Binding-site contacts:
Ligand atom N contacts residue THR28 of chain 4.B at 2.7 Å (h-bond).
Ligand atom CZ2 contacts residue ALA44 of chain 4.C at 3.9 Å (hydrophobic).
Ligand atom CZ2 contacts residue ILE53 of chain 4.C at 3.8 Å (hydrophobic).
Ligand atom C contacts residue THR47 of chain 4.C at 3.4 Å.
Ligand atom CZ3 contacts residue HIS32 of chain 4.C at 3.9 Å.
Ligand atom OXT contacts residue THR47 of chain 4.C at 2.5 Å (h-bond).
Ligand atom CG contacts residue SER51 of chain 4.B at 3.8 Å.
Ligand atom CA contacts residue THR28 of chain 4.B at 3.2 Å.
Ligand atom CZ2 contacts residue THR50 of chain 4.C at 3.9 Å.
Ligand atom CH2 contacts residue ILE20 of chain 4.C at 4.0 Å (hydrophobic).
Ligand atom C contacts residue GLY25 of chain 4.B at 3.4 Å.
Ligand atom CD1 contacts residue GLN45 of chain 4.C at 3.5 Å.
Ligand atom CZ3 contacts residue GLY21 of chain 4.C at 3.6 Å.
Ligand atom O contacts residue ARG24 of chain 4.B at 3.5 Å.
Ligand atom N contacts residue THR23 of chain 4.B at 2.9 Å (h-bond).
Ligand atom CD1 contacts residue SER51 of chain 4.B at 3.5 Å.
Ligand atom CD2 contacts residue THR50 of chain 4.C at 4.0 Å.
Ligand atom C contacts residue SER51 of chain 4.B at 3.6 Å.
Ligand atom CE2 contacts residue GLN45 of chain 4.C at 3.9 Å.
Ligand atom N contacts residue GLY25 of chain 4.B at 2.7 Å (h-bond).
Ligand atom OXT contacts residue THR50 of chain 4.C at 2.9 Å (h-bond).
Ligand atom OXT contacts residue HIS49 of chain 4.C at 3.7 Å.
Ligand atom CB contacts residue THR23 of chain 4.B at 3.8 Å.
Ligand atom CD1 contacts residue THR47 of chain 4.C at 3.8 Å.
Ligand atom CA contacts residue THR23 of chain 4.B at 3.9 Å.
Ligand atom CA contacts residue GLY25 of chain 4.B at 3.4 Å.
Ligand atom O contacts residue THR47 of chain 4.C at 3.6 Å.
Ligand atom C contacts residue THR50 of chain 4.C at 3.9 Å.
Ligand atom CE3 contacts residue HIS31 of chain 4.C at 3.9 Å.
Ligand atom NE1 contacts residue ALA44 of chain 4.C at 3.8 Å.
Ligand atom CE2 contacts residue ALA44 of chain 4.C at 4.0 Å (hydrophobic).
Ligand atom NE1 contacts residue GLN45 of chain 4.C at 2.8 Å (h-bond).
Ligand atom CB contacts residue SER51 of chain 4.B at 3.3 Å.
Ligand atom O contacts residue SER51 of chain 4.B at 2.9 Å (h-bond).
Ligand atom CA contacts residue SER51 of chain 4.B at 3.9 Å.
Ligand atom CB contacts residue THR28 of chain 4.B at 3.5 Å.
Ligand atom O contacts residue GLY25 of chain 4.B at 3.1 Å (h-bond).
Ligand atom N contacts residue ASP27 of chain 4.B at 3.0 Å (salt-bridge).
Ligand atom CH2 contacts residue GLY21 of chain 4.C at 3.5 Å.
Ligand atom OXT contacts residue GLY25 of chain 4.B at 3.9 Å.

Sequence of chain 4.C:
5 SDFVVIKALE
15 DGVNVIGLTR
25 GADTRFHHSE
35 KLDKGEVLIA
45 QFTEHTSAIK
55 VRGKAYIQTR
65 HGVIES

Sequence of chain 4.B:
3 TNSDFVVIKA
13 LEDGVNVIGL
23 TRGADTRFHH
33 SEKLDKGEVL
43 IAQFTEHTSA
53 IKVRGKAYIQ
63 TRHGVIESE

This small molecule binds to this protein.
Small molecule (SMILES): N[C@@H](Cc1c[nH]c2ccccc12)C(=O)O